Binding-site contacts:
Ligand atom C40 contacts residue TRP82 of chain 2.A at 3.7 Å (hydrophobic).
Ligand atom N16 contacts residue ILE69 of chain 2.A at 3.0 Å (h-bond).
Ligand atom C28 contacts residue PHE329 of chain 2.A at 2.0 Å (hydrophobic).
Ligand atom C35 contacts residue HIS438 of chain 2.A at 3.9 Å.
Ligand atom C34 contacts residue SER198 of chain 2.A at 3.5 Å.
Ligand atom C19 contacts residue ASP70 of chain 2.A at 3.7 Å.
Ligand atom C33 contacts residue GLY115 of chain 2.A at 3.9 Å.
Ligand atom N16 contacts residue ASN68 of chain 2.A at 3.4 Å (h-bond).
Ligand atom C29 contacts residue PHE329 of chain 2.A at 3.2 Å (hydrophobic).
Ligand atom C26 contacts residue LEA1 of chain 2.K at 3.1 Å.
Ligand atom C33 contacts residue TYR128 of chain 2.A at 3.9 Å (hydrophobic).
Ligand atom C27 contacts residue PHE329 of chain 2.A at 2.5 Å (hydrophobic).
Ligand atom C38 contacts residue TYR332 of chain 2.A at 3.5 Å (hydrophobic).
Ligand atom C18 contacts residue ASN68 of chain 2.A at 3.9 Å.
Ligand atom C34 contacts residue GLU197 of chain 2.A at 3.3 Å.
Ligand atom C33 contacts residue SER198 of chain 2.A at 4.0 Å.
Ligand atom C37 contacts residue TYR332 of chain 2.A at 3.5 Å (hydrophobic).
Ligand atom C28 contacts residue LEA1 of chain 2.K at 3.6 Å.
Ligand atom C17 contacts residue ILE69 of chain 2.A at 3.9 Å (hydrophobic).
Ligand atom C26 contacts residue PHE329 of chain 2.A at 3.9 Å (hydrophobic).
Ligand atom C32 contacts residue GLY115 of chain 2.A at 4.0 Å.
Ligand atom C32 contacts residue TRP82 of chain 2.A at 3.5 Å (hydrophobic).
Ligand atom C33 contacts residue GLU197 of chain 2.A at 3.3 Å.
Ligand atom C40 contacts residue HIS438 of chain 2.A at 3.5 Å.
Ligand atom C25 contacts residue LEA1 of chain 2.K at 3.4 Å.
Ligand atom C38 contacts residue TRP430 of chain 2.A at 3.5 Å (hydrophobic).
Ligand atom C20 contacts residue ASP70 of chain 2.A at 3.8 Å.
Ligand atom C24 contacts residue LEA1 of chain 2.K at 3.9 Å.
Ligand atom C31 contacts residue TRP82 of chain 2.A at 3.8 Å (hydrophobic).
Ligand atom C32 contacts residue TYR128 of chain 2.A at 3.8 Å (hydrophobic).
Ligand atom C35 contacts residue LEA1 of chain 2.K at 3.9 Å.
Ligand atom C18 contacts residue THR120 of chain 2.A at 4.0 Å.
Ligand atom C39 contacts residue MET437 of chain 2.A at 3.7 Å (hydrophobic).
Ligand atom C27 contacts residue LEA1 of chain 2.K at 3.3 Å.
Ligand atom C39 contacts residue TRP430 of chain 2.A at 3.6 Å (hydrophobic).
Ligand atom C40 contacts residue TYR440 of chain 2.A at 3.9 Å (hydrophobic).
Ligand atom C29 contacts residue LEA1 of chain 2.K at 3.9 Å.
Ligand atom C39 contacts residue ALA328 of chain 2.A at 3.9 Å (hydrophobic).
Ligand atom C41 contacts residue TRP82 of chain 2.A at 3.8 Å (hydrophobic).
Ligand atom C33 contacts residue GLY116 of chain 2.A at 3.8 Å.

Sequence of chain 2.A:
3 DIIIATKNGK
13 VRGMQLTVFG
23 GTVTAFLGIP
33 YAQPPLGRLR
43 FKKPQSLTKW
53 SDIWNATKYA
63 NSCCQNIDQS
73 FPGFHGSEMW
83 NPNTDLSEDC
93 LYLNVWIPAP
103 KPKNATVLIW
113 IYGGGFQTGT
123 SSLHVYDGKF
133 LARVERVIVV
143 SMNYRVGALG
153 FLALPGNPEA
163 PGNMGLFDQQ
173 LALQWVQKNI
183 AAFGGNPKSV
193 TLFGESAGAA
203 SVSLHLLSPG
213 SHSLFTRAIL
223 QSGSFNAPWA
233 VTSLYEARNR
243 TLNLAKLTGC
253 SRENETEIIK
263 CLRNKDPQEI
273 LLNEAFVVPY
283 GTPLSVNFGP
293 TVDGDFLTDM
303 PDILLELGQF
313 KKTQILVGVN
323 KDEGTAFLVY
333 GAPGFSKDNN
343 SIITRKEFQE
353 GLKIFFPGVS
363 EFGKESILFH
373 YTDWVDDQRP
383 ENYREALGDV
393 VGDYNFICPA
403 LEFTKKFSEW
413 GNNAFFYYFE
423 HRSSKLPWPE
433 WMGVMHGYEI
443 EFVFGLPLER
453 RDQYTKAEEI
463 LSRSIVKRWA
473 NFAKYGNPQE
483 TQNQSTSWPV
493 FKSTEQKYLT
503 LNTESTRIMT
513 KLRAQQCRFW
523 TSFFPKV

The protein below binds the small molecule below.
Small molecule (SMILES): O=C(/C=C/C=C/c1ccc2c(c1)OCO2)NCCCCCC[PH](c1ccccc1)(c1ccccc1)c1ccccc1